The small molecule below binds the protein below.
Small molecule (SMILES): N[C@@H](Cc1c[nH]c2ccccc12)C(=O)O

Sequence of chain 1.U:
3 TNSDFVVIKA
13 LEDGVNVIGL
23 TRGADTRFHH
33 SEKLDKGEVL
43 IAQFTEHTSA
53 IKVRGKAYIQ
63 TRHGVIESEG

Sequence of chain 1.T:
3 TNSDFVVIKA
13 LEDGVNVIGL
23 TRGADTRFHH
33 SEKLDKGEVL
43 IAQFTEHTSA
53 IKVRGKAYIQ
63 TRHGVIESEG

Binding-site contacts:
Ligand atom NE1 contacts residue GLN45 of chain 1.T at 2.9 Å (h-bond).
Ligand atom CG contacts residue SER51 of chain 1.U at 3.7 Å.
Ligand atom CD1 contacts residue THR47 of chain 1.T at 3.8 Å.
Ligand atom O contacts residue SER51 of chain 1.U at 3.2 Å (h-bond).
Ligand atom CE2 contacts residue ALA44 of chain 1.T at 3.9 Å (hydrophobic).
Ligand atom NE1 contacts residue ALA44 of chain 1.T at 3.7 Å.
Ligand atom CE2 contacts residue THR50 of chain 1.T at 4.0 Å.
Ligand atom CZ2 contacts residue ILE53 of chain 1.T at 3.7 Å (hydrophobic).
Ligand atom N contacts residue THR23 of chain 1.U at 2.9 Å (h-bond).
Ligand atom O contacts residue THR47 of chain 1.T at 3.5 Å (h-bond).
Ligand atom CB contacts residue THR28 of chain 1.U at 3.6 Å.
Ligand atom CA contacts residue THR23 of chain 1.U at 3.8 Å.
Ligand atom O contacts residue GLY25 of chain 1.U at 3.0 Å (h-bond).
Ligand atom C contacts residue THR50 of chain 1.T at 4.0 Å.
Ligand atom C contacts residue SER51 of chain 1.U at 3.6 Å.
Ligand atom CB contacts residue THR23 of chain 1.U at 3.6 Å.
Ligand atom CH2 contacts residue GLY21 of chain 1.T at 3.6 Å.
Ligand atom C contacts residue GLY25 of chain 1.U at 3.5 Å.
Ligand atom N contacts residue ASP27 of chain 1.U at 3.0 Å (salt-bridge).
Ligand atom CZ2 contacts residue ALA44 of chain 1.T at 3.8 Å (hydrophobic).
Ligand atom C contacts residue THR47 of chain 1.T at 3.5 Å.
Ligand atom OXT contacts residue THR47 of chain 1.T at 2.7 Å (h-bond).
Ligand atom N contacts residue ARG24 of chain 1.U at 3.9 Å.
Ligand atom N contacts residue GLY25 of chain 1.U at 2.8 Å (h-bond).
Ligand atom CD1 contacts residue GLN45 of chain 1.T at 3.6 Å.
Ligand atom CA contacts residue GLY25 of chain 1.U at 3.5 Å.
Ligand atom O contacts residue ARG24 of chain 1.U at 3.8 Å.
Ligand atom CE2 contacts residue GLN45 of chain 1.T at 3.9 Å.
Ligand atom N contacts residue THR28 of chain 1.U at 3.0 Å (h-bond).
Ligand atom OXT contacts residue THR50 of chain 1.T at 2.9 Å (h-bond).
Ligand atom CA contacts residue THR28 of chain 1.U at 3.2 Å.
Ligand atom CZ2 contacts residue THR50 of chain 1.T at 4.0 Å.
Ligand atom CB contacts residue SER51 of chain 1.U at 3.3 Å.
Ligand atom CZ3 contacts residue HIS32 of chain 1.T at 4.0 Å.
Ligand atom OXT contacts residue HIS49 of chain 1.T at 4.0 Å.
Ligand atom CA contacts residue SER51 of chain 1.U at 3.9 Å.
Ligand atom CD1 contacts residue SER51 of chain 1.U at 3.4 Å.
Ligand atom CZ3 contacts residue GLY21 of chain 1.T at 3.8 Å.
Ligand atom OXT contacts residue HIS31 of chain 1.T at 3.7 Å.
Ligand atom CE3 contacts residue HIS32 of chain 1.T at 4.0 Å.